A protein and the small-molecule ligand that binds it are described below.
Small molecule (SMILES): CC(=O)N[C@H]1[C@H](O[C@H]2[C@H](O)[C@@H](NC(C)=O)CO[C@@H]2CO)O[C@H](CO)[C@@H](O)[C@@H]1O

Binding-site contacts:
Ligand atom C5 contacts residue THR243 of chain 1.A at 4.3 Å.
Ligand atom O5 contacts residue TRP384 of chain 1.A at 3.9 Å.
Ligand atom O5 contacts residue ALA244 of chain 1.A at 3.5 Å.
Ligand atom C1 contacts residue ASN241 of chain 1.A at 1.4 Å.
Ligand atom C8 contacts residue ASN241 of chain 1.A at 4.4 Å.
Ligand atom C1 contacts residue THR243 of chain 1.A at 4.3 Å.
Ligand atom C7 contacts residue ASN241 of chain 1.A at 3.3 Å.
Ligand atom C5 contacts residue ALA244 of chain 1.A at 4.3 Å (hydrophobic).
Ligand atom N2 contacts residue TRP384 of chain 1.A at 4.5 Å.
Ligand atom C1 contacts residue TRP384 of chain 1.A at 4.2 Å (hydrophobic).
Ligand atom C3 contacts residue ASN241 of chain 1.A at 3.7 Å.
Ligand atom C6 contacts residue ALA244 of chain 1.A at 4.0 Å (hydrophobic).
Ligand atom C1 contacts residue ALA244 of chain 1.A at 4.1 Å (hydrophobic).
Ligand atom C4 contacts residue TRP384 of chain 1.A at 4.2 Å (hydrophobic).
Ligand atom O6 contacts residue LYS388 of chain 1.A at 4.4 Å.
Ligand atom C2 contacts residue ASN241 of chain 1.A at 2.4 Å.
Ligand atom N2 contacts residue ASN241 of chain 1.A at 2.9 Å (h-bond).
Ligand atom O3 contacts residue TRP384 of chain 1.A at 4.5 Å.
Ligand atom C2 contacts residue TRP384 of chain 1.A at 3.8 Å (hydrophobic).
Ligand atom C4 contacts residue ASN241 of chain 1.A at 4.1 Å.
Ligand atom O5 contacts residue ASN241 of chain 1.A at 2.3 Å (h-bond).
Ligand atom O7 contacts residue TRP384 of chain 1.A at 3.3 Å.
Ligand atom C3 contacts residue TRP384 of chain 1.A at 4.5 Å (hydrophobic).
Ligand atom C7 contacts residue TRP384 of chain 1.A at 4.2 Å (hydrophobic).
Ligand atom O6 contacts residue TRP384 of chain 1.A at 4.0 Å.
Ligand atom C5 contacts residue ASN241 of chain 1.A at 3.5 Å.
Ligand atom O7 contacts residue ASN241 of chain 1.A at 3.3 Å (h-bond).

Sequence of chain 1.A:
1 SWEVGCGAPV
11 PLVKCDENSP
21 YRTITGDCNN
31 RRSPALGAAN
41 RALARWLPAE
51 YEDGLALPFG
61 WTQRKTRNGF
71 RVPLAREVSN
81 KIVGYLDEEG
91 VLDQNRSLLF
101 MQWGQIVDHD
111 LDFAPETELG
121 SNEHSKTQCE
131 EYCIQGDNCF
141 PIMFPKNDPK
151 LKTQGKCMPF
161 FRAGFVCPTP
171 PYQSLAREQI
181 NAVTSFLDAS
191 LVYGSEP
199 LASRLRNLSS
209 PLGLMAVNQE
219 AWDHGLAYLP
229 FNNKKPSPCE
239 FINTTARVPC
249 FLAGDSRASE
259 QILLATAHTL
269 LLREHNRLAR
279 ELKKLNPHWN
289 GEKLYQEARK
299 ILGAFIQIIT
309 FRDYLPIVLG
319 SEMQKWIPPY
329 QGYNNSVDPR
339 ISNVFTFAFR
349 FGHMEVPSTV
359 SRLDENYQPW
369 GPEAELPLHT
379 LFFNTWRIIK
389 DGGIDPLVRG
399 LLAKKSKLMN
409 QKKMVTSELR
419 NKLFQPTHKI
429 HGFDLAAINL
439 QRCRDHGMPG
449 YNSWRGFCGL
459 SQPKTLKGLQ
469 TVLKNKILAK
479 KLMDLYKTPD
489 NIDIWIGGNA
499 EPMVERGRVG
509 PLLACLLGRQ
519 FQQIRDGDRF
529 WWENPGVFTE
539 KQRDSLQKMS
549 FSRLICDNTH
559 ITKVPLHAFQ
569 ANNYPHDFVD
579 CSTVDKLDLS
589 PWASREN